Binding-site contacts:
Ligand atom O7 contacts residue MET247 of chain 1.B at 4.0 Å.
Ligand atom C7 contacts residue TYR246 of chain 1.B at 4.4 Å (hydrophobic).
Ligand atom N2 contacts residue ASN221 of chain 1.B at 3.0 Å (h-bond).
Ligand atom O5 contacts residue ASN221 of chain 1.B at 2.4 Å (h-bond).
Ligand atom C5 contacts residue ARG219 of chain 1.B at 4.5 Å.
Ligand atom C4 contacts residue ASN221 of chain 1.B at 4.2 Å.
Ligand atom C8 contacts residue HIS244 of chain 1.B at 3.6 Å.
Ligand atom C8 contacts residue GLU248 of chain 1.B at 3.6 Å.
Ligand atom C7 contacts residue MET247 of chain 1.B at 4.0 Å (hydrophobic).
Ligand atom C1 contacts residue ASN221 of chain 1.B at 1.4 Å.
Ligand atom C7 contacts residue ASN221 of chain 1.B at 3.5 Å.
Ligand atom C2 contacts residue ASN221 of chain 1.B at 2.5 Å.
Ligand atom C1 contacts residue GLU248 of chain 1.B at 4.2 Å.
Ligand atom C3 contacts residue ASN221 of chain 1.B at 3.8 Å.
Ligand atom C8 contacts residue MET247 of chain 1.B at 3.4 Å (hydrophobic).
Ligand atom O7 contacts residue ASN221 of chain 1.B at 3.4 Å (h-bond).
Ligand atom O7 contacts residue TYR246 of chain 1.B at 3.6 Å.
Ligand atom N2 contacts residue GLU248 of chain 1.B at 3.9 Å.
Ligand atom C7 contacts residue GLU248 of chain 1.B at 4.0 Å.
Ligand atom C5 contacts residue ASN221 of chain 1.B at 3.6 Å.
Ligand atom C3 contacts residue GLU248 of chain 1.B at 4.5 Å.

The small molecule below binds the protein below.
Small molecule (SMILES): CC(=O)N[C@@H]1[C@@H](O)[C@H](O)[C@@H](CO)O[C@H]1O

Sequence of chain 1.B:
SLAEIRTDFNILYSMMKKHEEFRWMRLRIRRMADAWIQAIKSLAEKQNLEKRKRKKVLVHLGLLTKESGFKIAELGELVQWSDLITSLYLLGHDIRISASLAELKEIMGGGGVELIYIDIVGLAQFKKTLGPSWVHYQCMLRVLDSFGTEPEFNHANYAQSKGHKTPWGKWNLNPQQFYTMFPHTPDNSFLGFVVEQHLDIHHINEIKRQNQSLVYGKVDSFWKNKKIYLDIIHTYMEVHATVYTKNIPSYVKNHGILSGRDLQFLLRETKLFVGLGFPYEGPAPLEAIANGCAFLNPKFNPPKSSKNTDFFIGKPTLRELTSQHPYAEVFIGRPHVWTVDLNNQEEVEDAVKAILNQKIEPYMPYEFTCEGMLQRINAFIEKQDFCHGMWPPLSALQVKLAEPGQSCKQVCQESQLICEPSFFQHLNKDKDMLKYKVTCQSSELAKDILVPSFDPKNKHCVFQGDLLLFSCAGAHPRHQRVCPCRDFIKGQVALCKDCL